Sequence of chain 25.L:
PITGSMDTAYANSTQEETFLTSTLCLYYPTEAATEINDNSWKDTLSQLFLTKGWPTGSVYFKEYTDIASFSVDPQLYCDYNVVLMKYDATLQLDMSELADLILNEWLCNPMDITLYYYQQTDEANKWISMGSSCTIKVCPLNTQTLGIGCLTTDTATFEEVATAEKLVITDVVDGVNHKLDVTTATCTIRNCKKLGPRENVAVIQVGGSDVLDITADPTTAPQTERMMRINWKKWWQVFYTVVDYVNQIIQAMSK

Binding-site contacts:
Ligand atom C7 contacts residue ASN12 of chain 25.L at 3.9 Å.
Ligand atom O7 contacts residue ASN12 of chain 25.L at 3.7 Å.
Ligand atom C2 contacts residue ASN12 of chain 25.L at 3.2 Å.
Ligand atom C1 contacts residue ASN12 of chain 25.L at 2.1 Å.
Ligand atom C5 contacts residue ASN12 of chain 25.L at 4.1 Å.
Ligand atom O5 contacts residue ASN12 of chain 25.L at 2.6 Å (h-bond).
Ligand atom N2 contacts residue ASN12 of chain 25.L at 3.8 Å.

A protein and the small-molecule ligand that binds it are described below.
Small molecule (SMILES): CC(=O)N[C@H]1[C@H](O[C@H]2[C@H](O)[C@@H](NC(C)=O)CO[C@@H]2CO)O[C@H](CO)[C@@H](O)[C@@H]1O